The small molecule below binds the protein below.
Small molecule (SMILES): O=c1ccn([C@@H]2O[C@H](CO[P](=O)(O)O[C@H]3[C@@H](O)[C@H](n4ccc(=O)[nH]c4=O)O[C@@H]3CO[P](=O)(O)O[C@H]3[C@@H](O)[C@H](n4ccc(=O)[nH]c4=O)O[C@@H]3CO[P](=O)(O)O[C@H]3[C@@H](O)[C@H](n4ccc(=O)[nH]c4=O)O[C@@H]3COP(=O)=O)[C@@H](O)[C@H]2O)c(=O)[nH]1

Binding-site contacts:
Ligand atom OP2 contacts residue ARG19 of chain 17.A at 2.1 Å (salt-bridge).
Ligand atom P contacts residue ARG15 of chain 17.A at 3.1 Å.
Ligand atom O4' contacts residue ARG19 of chain 17.A at 3.9 Å.
Ligand atom N3 contacts residue A3 of chain 17.B at 2.8 Å (h-bond).
Ligand atom N3 contacts residue A1 of chain 17.B at 2.7 Å (h-bond).
Ligand atom OP2 contacts residue ARG15 of chain 17.A at 2.5 Å.
Ligand atom C4' contacts residue ARG15 of chain 17.A at 3.3 Å.
Ligand atom OP1 contacts residue MET14 of chain 17.A at 3.8 Å.
Ligand atom OP2 contacts residue ALA16 of chain 17.A at 4.1 Å.
Ligand atom N3 contacts residue A2 of chain 17.B at 3.7 Å.
Ligand atom C5' contacts residue ARG19 of chain 17.A at 3.2 Å.
Ligand atom C5 contacts residue ARG19 of chain 17.A at 2.9 Å.
Ligand atom OP1 contacts residue ARG15 of chain 17.A at 2.5 Å.
Ligand atom O4 contacts residue A1 of chain 17.B at 3.0 Å (h-bond).
Ligand atom C4 contacts residue A1 of chain 17.B at 3.4 Å.
Ligand atom OP1 contacts residue LYS18 of chain 17.A at 3.7 Å.
Ligand atom C4' contacts residue ARG19 of chain 17.A at 3.7 Å.
Ligand atom C2' contacts residue ARG19 of chain 17.A at 3.6 Å.
Ligand atom O3' contacts residue ARG19 of chain 17.A at 3.6 Å (salt-bridge).
Ligand atom O4 contacts residue A3 of chain 17.B at 2.8 Å (h-bond).
Ligand atom N1 contacts residue A3 of chain 17.B at 4.3 Å.
Ligand atom C2 contacts residue A3 of chain 17.B at 3.5 Å.
Ligand atom N1 contacts residue ARG19 of chain 17.A at 3.9 Å.
Ligand atom C5' contacts residue ARG15 of chain 17.A at 2.5 Å.
Ligand atom O5' contacts residue ARG19 of chain 17.A at 2.1 Å (salt-bridge).
Ligand atom O3' contacts residue ARG15 of chain 17.A at 3.1 Å (salt-bridge).
Ligand atom C2 contacts residue A1 of chain 17.B at 3.1 Å.
Ligand atom O5' contacts residue ARG15 of chain 17.A at 3.6 Å.
Ligand atom C6 contacts residue ARG19 of chain 17.A at 2.7 Å.
Ligand atom C2 contacts residue A2 of chain 17.B at 3.9 Å.
Ligand atom C3' contacts residue ARG19 of chain 17.A at 3.4 Å.
Ligand atom C1' contacts residue ARG19 of chain 17.A at 4.3 Å.
Ligand atom C4 contacts residue ARG19 of chain 17.A at 3.9 Å.
Ligand atom OP1 contacts residue ARG19 of chain 17.A at 4.1 Å.
Ligand atom O2 contacts residue A1 of chain 17.B at 2.7 Å (h-bond).
Ligand atom C3' contacts residue ARG15 of chain 17.A at 3.8 Å.
Ligand atom C4 contacts residue A3 of chain 17.B at 3.6 Å.
Ligand atom O2 contacts residue A3 of chain 17.B at 3.2 Å.
Ligand atom P contacts residue ARG19 of chain 17.A at 2.8 Å.
Ligand atom O2 contacts residue A2 of chain 17.B at 3.7 Å.

Sequence of chain 17.A:
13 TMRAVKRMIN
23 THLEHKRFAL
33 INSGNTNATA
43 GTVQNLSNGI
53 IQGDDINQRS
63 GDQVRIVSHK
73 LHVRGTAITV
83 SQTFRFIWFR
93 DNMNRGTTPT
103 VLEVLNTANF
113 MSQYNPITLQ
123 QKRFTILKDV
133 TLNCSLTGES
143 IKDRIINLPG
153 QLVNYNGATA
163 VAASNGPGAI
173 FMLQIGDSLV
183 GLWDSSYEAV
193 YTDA